The protein below binds the small molecule below.
Small molecule (SMILES): Nc1ncnc2c1ncn2[C@@H]1O[C@H](CO)[C@@H](O)[C@H]1O

Binding-site contacts:
Ligand atom C1' contacts residue PHE56 of chain 1.D at 3.6 Å (hydrophobic).
Ligand atom C5' contacts residue TRP77 of chain 1.D at 3.8 Å (hydrophobic).
Ligand atom C8 contacts residue PHE56 of chain 1.D at 2.9 Å (hydrophobic).
Ligand atom N7 contacts residue ASP46 of chain 1.D at 4.0 Å.
Ligand atom C5' contacts residue ASP145 of chain 1.D at 4.0 Å.
Ligand atom C2' contacts residue ASP46 of chain 1.D at 4.0 Å.
Ligand atom C6 contacts residue TYR70 of chain 1.D at 4.1 Å (hydrophobic).
Ligand atom O2' contacts residue TYR193 of chain 1.D at 3.4 Å.
Ligand atom C1' contacts residue ASP46 of chain 1.D at 3.2 Å.
Ligand atom O4' contacts residue TRP77 of chain 1.D at 3.6 Å.
Ligand atom N9 contacts residue PHE56 of chain 1.D at 3.1 Å.
Ligand atom N3 contacts residue LEU71 of chain 1.D at 3.7 Å.
Ligand atom O5' contacts residue GLY113 of chain 1.D at 3.1 Å (h-bond).
Ligand atom C6 contacts residue TYR193 of chain 1.D at 3.5 Å (hydrophobic).
Ligand atom C4 contacts residue TYR193 of chain 1.D at 3.9 Å (hydrophobic).
Ligand atom N6 contacts residue TYR193 of chain 1.D at 3.4 Å.
Ligand atom C5' contacts residue GLY113 of chain 1.D at 3.1 Å.
Ligand atom N7 contacts residue SER52 of chain 1.D at 4.1 Å.
Ligand atom N1 contacts residue LEU71 of chain 1.D at 4.1 Å.
Ligand atom O5' contacts residue ASP145 of chain 1.D at 2.7 Å.
Ligand atom C2 contacts residue TYR193 of chain 1.D at 3.9 Å (hydrophobic).
Ligand atom O2' contacts residue ASP46 of chain 1.D at 4.1 Å.
Ligand atom N6 contacts residue THR192 of chain 1.D at 3.4 Å (h-bond).
Ligand atom N6 contacts residue PHE56 of chain 1.D at 3.7 Å.
Ligand atom C6 contacts residue PHE56 of chain 1.D at 3.7 Å (hydrophobic).
Ligand atom O4' contacts residue PHE56 of chain 1.D at 3.5 Å.
Ligand atom C8 contacts residue ASP46 of chain 1.D at 3.1 Å.
Ligand atom C5 contacts residue TYR193 of chain 1.D at 4.0 Å (hydrophobic).
Ligand atom C5 contacts residue PHE56 of chain 1.D at 3.3 Å (hydrophobic).
Ligand atom N1 contacts residue TYR193 of chain 1.D at 3.6 Å.
Ligand atom N6 contacts residue TYR70 of chain 1.D at 4.0 Å.
Ligand atom C4 contacts residue PHE56 of chain 1.D at 3.3 Å (hydrophobic).
Ligand atom N3 contacts residue PHE56 of chain 1.D at 4.0 Å.
Ligand atom N3 contacts residue TYR193 of chain 1.D at 3.9 Å.
Ligand atom N9 contacts residue ASP46 of chain 1.D at 3.6 Å.
Ligand atom C8 contacts residue SER52 of chain 1.D at 4.1 Å.
Ligand atom O3' contacts residue TYR193 of chain 1.D at 3.3 Å.
Ligand atom C2 contacts residue LEU71 of chain 1.D at 3.4 Å (hydrophobic).
Ligand atom N1 contacts residue TYR70 of chain 1.D at 3.8 Å.
Ligand atom N7 contacts residue PHE56 of chain 1.D at 3.1 Å.

Sequence of chain 1.D:
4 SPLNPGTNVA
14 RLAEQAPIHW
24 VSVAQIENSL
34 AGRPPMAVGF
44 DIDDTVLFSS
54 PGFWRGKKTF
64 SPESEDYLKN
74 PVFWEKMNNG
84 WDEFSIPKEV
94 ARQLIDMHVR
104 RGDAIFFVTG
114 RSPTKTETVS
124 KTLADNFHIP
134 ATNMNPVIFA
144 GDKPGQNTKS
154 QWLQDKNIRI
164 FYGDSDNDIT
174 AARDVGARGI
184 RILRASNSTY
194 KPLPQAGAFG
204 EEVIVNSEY